Sequence of chain 22.A:
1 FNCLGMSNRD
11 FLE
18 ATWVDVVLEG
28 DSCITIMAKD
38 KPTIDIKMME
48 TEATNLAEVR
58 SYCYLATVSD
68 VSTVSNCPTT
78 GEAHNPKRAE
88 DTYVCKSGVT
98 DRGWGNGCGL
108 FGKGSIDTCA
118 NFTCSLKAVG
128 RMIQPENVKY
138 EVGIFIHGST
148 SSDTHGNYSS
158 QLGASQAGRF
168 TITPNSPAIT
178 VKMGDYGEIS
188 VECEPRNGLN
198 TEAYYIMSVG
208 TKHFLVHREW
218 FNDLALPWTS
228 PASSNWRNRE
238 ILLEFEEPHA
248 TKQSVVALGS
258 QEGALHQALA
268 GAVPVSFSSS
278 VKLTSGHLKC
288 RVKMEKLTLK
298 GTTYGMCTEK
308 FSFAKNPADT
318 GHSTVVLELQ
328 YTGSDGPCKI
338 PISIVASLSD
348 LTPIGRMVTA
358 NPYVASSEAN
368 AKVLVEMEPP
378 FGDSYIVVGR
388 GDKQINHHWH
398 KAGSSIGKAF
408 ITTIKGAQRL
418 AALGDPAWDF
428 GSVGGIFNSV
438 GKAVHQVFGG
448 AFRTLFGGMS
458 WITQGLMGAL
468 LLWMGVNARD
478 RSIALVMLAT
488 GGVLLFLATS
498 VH

This protein binds this small molecule.
Small molecule (SMILES): CC(=O)N[C@@H]1[C@@H](O)[C@H](O)[C@@H](CO)O[C@H]1O

Binding-site contacts:
Ligand atom C8 contacts residue SER66 of chain 22.A at 3.6 Å.
Ligand atom C1 contacts residue SER66 of chain 22.A at 4.5 Å.
Ligand atom O5 contacts residue THR89 of chain 22.A at 4.5 Å.
Ligand atom O6 contacts residue THR89 of chain 22.A at 3.9 Å.
Ligand atom C3 contacts residue ASN118 of chain 22.A at 3.8 Å.
Ligand atom C6 contacts residue THR120 of chain 22.A at 3.8 Å.
Ligand atom C1 contacts residue ASN118 of chain 22.A at 1.4 Å.
Ligand atom O5 contacts residue ASN118 of chain 22.A at 2.4 Å (h-bond).
Ligand atom O6 contacts residue THR120 of chain 22.A at 3.6 Å (h-bond).
Ligand atom O5 contacts residue PHE119 of chain 22.A at 3.9 Å.
Ligand atom C6 contacts residue PHE119 of chain 22.A at 4.0 Å (hydrophobic).
Ligand atom C8 contacts residue ASP67 of chain 22.A at 3.7 Å.
Ligand atom C5 contacts residue THR120 of chain 22.A at 4.2 Å.
Ligand atom O6 contacts residue ASN118 of chain 22.A at 4.2 Å.
Ligand atom C5 contacts residue ASN118 of chain 22.A at 3.6 Å.
Ligand atom C1 contacts residue THR89 of chain 22.A at 4.2 Å.
Ligand atom N2 contacts residue TYR90 of chain 22.A at 4.4 Å.
Ligand atom O5 contacts residue THR120 of chain 22.A at 3.4 Å (h-bond).
Ligand atom O6 contacts residue PHE119 of chain 22.A at 2.8 Å (h-bond).
Ligand atom N2 contacts residue ASN118 of chain 22.A at 2.9 Å (h-bond).
Ligand atom C2 contacts residue ASN118 of chain 22.A at 2.5 Å.
Ligand atom C8 contacts residue ASN118 of chain 22.A at 3.7 Å.
Ligand atom C4 contacts residue ASN118 of chain 22.A at 4.2 Å.
Ligand atom C7 contacts residue ASN118 of chain 22.A at 3.8 Å.